Sequence of chain 1.C:
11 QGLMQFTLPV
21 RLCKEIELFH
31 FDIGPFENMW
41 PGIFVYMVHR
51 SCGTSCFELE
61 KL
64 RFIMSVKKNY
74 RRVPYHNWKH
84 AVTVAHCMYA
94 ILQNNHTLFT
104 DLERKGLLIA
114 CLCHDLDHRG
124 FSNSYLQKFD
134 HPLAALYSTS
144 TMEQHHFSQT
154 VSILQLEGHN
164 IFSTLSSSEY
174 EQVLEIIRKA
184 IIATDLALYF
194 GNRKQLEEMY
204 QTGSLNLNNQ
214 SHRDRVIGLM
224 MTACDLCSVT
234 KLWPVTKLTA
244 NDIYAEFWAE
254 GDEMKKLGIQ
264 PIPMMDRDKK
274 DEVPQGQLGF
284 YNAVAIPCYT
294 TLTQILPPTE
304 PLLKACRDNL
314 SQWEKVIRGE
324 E

The small molecule below binds the protein below.
Small molecule (SMILES): Cc1ncc(C)n2nc(CCc3nc(N4CCC[C@@H]4C)nn3C)nc12

Binding-site contacts:
Ligand atom C20 contacts residue TYR247 of chain 1.C at 3.7 Å (hydrophobic).
Ligand atom C03 contacts residue TYR247 of chain 1.C at 3.6 Å (hydrophobic).
Ligand atom C23 contacts residue GLU275 of chain 1.C at 3.7 Å.
Ligand atom N04 contacts residue MET267 of chain 1.C at 3.7 Å.
Ligand atom C22 contacts residue PRO266 of chain 1.C at 3.4 Å (hydrophobic).
Ligand atom N04 contacts residue GLY279 of chain 1.C at 3.6 Å.
Ligand atom C23 contacts residue LYS272 of chain 1.C at 3.4 Å.
Ligand atom C17 contacts residue ILE246 of chain 1.C at 3.6 Å (hydrophobic).
Ligand atom C17 contacts residue GLN280 of chain 1.C at 3.4 Å.
Ligand atom N06 contacts residue GLY279 of chain 1.C at 3.7 Å.
Ligand atom N02 contacts residue MET267 of chain 1.C at 3.4 Å.
Ligand atom N06 contacts residue MET267 of chain 1.C at 3.7 Å.
Ligand atom C08 contacts residue PHE250 of chain 1.C at 3.8 Å (hydrophobic).
Ligand atom C13 contacts residue ILE246 of chain 1.C at 3.6 Å (hydrophobic).
Ligand atom C03 contacts residue MET267 of chain 1.C at 3.4 Å (hydrophobic).
Ligand atom N10 contacts residue PHE250 of chain 1.C at 3.5 Å.
Ligand atom C12 contacts residue PHE283 of chain 1.C at 3.6 Å (hydrophobic).
Ligand atom C05 contacts residue TYR247 of chain 1.C at 3.5 Å (hydrophobic).
Ligand atom C19 contacts residue TYR247 of chain 1.C at 3.6 Å (hydrophobic).
Ligand atom N04 contacts residue TYR247 of chain 1.C at 2.5 Å (h-bond).
Ligand atom C13 contacts residue PHE283 of chain 1.C at 3.5 Å (hydrophobic).
Ligand atom C03 contacts residue GLY279 of chain 1.C at 3.5 Å.
Ligand atom C05 contacts residue GLY279 of chain 1.C at 3.5 Å.
Ligand atom N01 contacts residue MET267 of chain 1.C at 3.7 Å.
Ligand atom C20 contacts residue PHE283 of chain 1.C at 3.6 Å (hydrophobic).
Ligand atom C15 contacts residue LEU229 of chain 1.C at 3.7 Å (hydrophobic).
Ligand atom C15 contacts residue PHE283 of chain 1.C at 3.7 Å (hydrophobic).
Ligand atom N09 contacts residue GLN280 of chain 1.C at 3.0 Å (h-bond).
Ligand atom C24 contacts residue TYR247 of chain 1.C at 3.5 Å (hydrophobic).
Ligand atom N14 contacts residue PHE283 of chain 1.C at 3.7 Å.
Ligand atom N14 contacts residue ILE246 of chain 1.C at 3.7 Å.
Ligand atom C08 contacts residue GLN280 of chain 1.C at 3.8 Å.
Ligand atom N10 contacts residue PHE283 of chain 1.C at 3.7 Å.
Ligand atom C25 contacts residue GLY279 of chain 1.C at 3.6 Å.
Ligand atom N01 contacts residue GLY279 of chain 1.C at 3.8 Å.
Ligand atom C19 contacts residue PHE250 of chain 1.C at 3.8 Å (hydrophobic).
Ligand atom C16 contacts residue PHE283 of chain 1.C at 3.4 Å (hydrophobic).
Ligand atom C17 contacts residue VAL232 of chain 1.C at 3.8 Å (hydrophobic).
Ligand atom C20 contacts residue GLN280 of chain 1.C at 3.7 Å.
Ligand atom N11 contacts residue PHE283 of chain 1.C at 3.5 Å.